Binding-site contacts:
Ligand atom O28 contacts residue ASP241 of chain 1.C at 3.6 Å.
Ligand atom C22 contacts residue ILE197 of chain 1.C at 3.7 Å (hydrophobic).
Ligand atom C10 contacts residue GLY209 of chain 1.C at 3.6 Å.
Ligand atom O28 contacts residue HIS78 of chain 1.C at 3.5 Å (h-bond).
Ligand atom O30 contacts residue ZN1 of chain 1.K at 2.2 Å.
Ligand atom C3 contacts residue LEU18 of chain 1.C at 3.2 Å (hydrophobic).
Ligand atom C24 contacts residue PHE191 of chain 1.C at 3.5 Å (hydrophobic).
Ligand atom C11 contacts residue GLY209 of chain 1.C at 3.6 Å.
Ligand atom N29 contacts residue HIS264 of chain 1.C at 3.0 Å (h-bond).
Ligand atom C24 contacts residue GLY192 of chain 1.C at 3.6 Å.
Ligand atom C27 contacts residue ZN1 of chain 1.K at 2.9 Å.
Ligand atom C12 contacts residue ASN213 of chain 1.C at 3.6 Å.
Ligand atom O28 contacts residue THR190 of chain 1.C at 2.6 Å (h-bond).
Ligand atom O30 contacts residue HIS264 of chain 1.C at 2.8 Å (h-bond).
Ligand atom O30 contacts residue HIS78 of chain 1.C at 3.3 Å (h-bond).
Ligand atom N29 contacts residue GLU77 of chain 1.C at 3.1 Å (salt-bridge).
Ligand atom O28 contacts residue HIS237 of chain 1.C at 3.0 Å (h-bond).
Ligand atom C6 contacts residue LEU18 of chain 1.C at 3.5 Å (hydrophobic).
Ligand atom N29 contacts residue ZN1 of chain 1.K at 3.0 Å.
Ligand atom O14 contacts residue LEU18 of chain 1.C at 3.3 Å.
Ligand atom S2 contacts residue LEU18 of chain 1.C at 3.7 Å.
Ligand atom O30 contacts residue GLU77 of chain 1.C at 2.5 Å (salt-bridge).
Ligand atom O14 contacts residue SER63 of chain 1.C at 3.7 Å.
Ligand atom C11 contacts residue ASN213 of chain 1.C at 3.3 Å.
Ligand atom O28 contacts residue ZN1 of chain 1.K at 2.1 Å.
Ligand atom C18 contacts residue PHE191 of chain 1.C at 3.2 Å (hydrophobic).
Ligand atom O13 contacts residue ILE102 of chain 1.C at 3.7 Å.
Ligand atom C25 contacts residue THR190 of chain 1.C at 3.4 Å.
Ligand atom C7 contacts residue LEU18 of chain 1.C at 3.6 Å (hydrophobic).
Ligand atom N29 contacts residue MET62 of chain 1.C at 3.3 Å (h-bond).
Ligand atom N1 contacts residue MET62 of chain 1.C at 3.0 Å (h-bond).
Ligand atom C26 contacts residue THR190 of chain 1.C at 3.1 Å.
Ligand atom C23 contacts residue ILE197 of chain 1.C at 3.7 Å (hydrophobic).
Ligand atom C11 contacts residue ALA214 of chain 1.C at 3.6 Å (hydrophobic).
Ligand atom C18 contacts residue THR190 of chain 1.C at 3.5 Å.
Ligand atom C19 contacts residue PHE191 of chain 1.C at 3.5 Å (hydrophobic).
Ligand atom C4 contacts residue LEU18 of chain 1.C at 3.4 Å (hydrophobic).
Ligand atom C23 contacts residue GLY192 of chain 1.C at 3.6 Å.
Ligand atom C27 contacts residue THR190 of chain 1.C at 3.2 Å.
Ligand atom O30 contacts residue ASP241 of chain 1.C at 3.0 Å (salt-bridge).

The small molecule below binds the protein below.
Small molecule (SMILES): O=C(NO)[C@@H](Cc1ccc2ccccc2c1)NS(=O)(=O)c1ccc2ccccc2c1

Sequence of chain 1.C:
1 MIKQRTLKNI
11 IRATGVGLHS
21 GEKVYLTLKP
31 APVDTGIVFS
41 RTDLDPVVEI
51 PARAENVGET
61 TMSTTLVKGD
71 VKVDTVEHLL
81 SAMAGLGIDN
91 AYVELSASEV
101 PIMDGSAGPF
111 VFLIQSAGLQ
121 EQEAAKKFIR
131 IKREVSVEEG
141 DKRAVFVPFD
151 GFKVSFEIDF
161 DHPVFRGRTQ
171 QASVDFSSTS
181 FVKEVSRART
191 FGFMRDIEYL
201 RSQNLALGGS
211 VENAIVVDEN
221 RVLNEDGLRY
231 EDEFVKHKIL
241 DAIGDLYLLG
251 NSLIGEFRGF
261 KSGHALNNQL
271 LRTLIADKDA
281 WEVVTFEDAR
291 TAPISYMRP